Binding-site contacts:
Ligand atom C7 contacts residue THR162 of chain 1.B at 3.1 Å.
Ligand atom C5 contacts residue ASN160 of chain 1.B at 3.4 Å.
Ligand atom C8 contacts residue ASP163 of chain 1.B at 3.8 Å.
Ligand atom N2 contacts residue THR162 of chain 1.B at 3.6 Å (h-bond).
Ligand atom C7 contacts residue ASN160 of chain 1.B at 4.0 Å.
Ligand atom C2 contacts residue THR162 of chain 1.B at 3.3 Å.
Ligand atom N2 contacts residue ASP163 of chain 1.B at 4.2 Å.
Ligand atom C7 contacts residue ASP163 of chain 1.B at 4.0 Å.
Ligand atom C8 contacts residue THR162 of chain 1.B at 4.3 Å.
Ligand atom C2 contacts residue ASN160 of chain 1.B at 2.4 Å.
Ligand atom O6 contacts residue ASN160 of chain 1.B at 4.5 Å.
Ligand atom N2 contacts residue ASN160 of chain 1.B at 3.4 Å (h-bond).
Ligand atom O7 contacts residue THR162 of chain 1.B at 2.4 Å (h-bond).
Ligand atom C4 contacts residue ASN160 of chain 1.B at 3.5 Å.
Ligand atom O5 contacts residue ASN160 of chain 1.B at 2.5 Å (h-bond).
Ligand atom O7 contacts residue ASN160 of chain 1.B at 3.8 Å.
Ligand atom O7 contacts residue ASP163 of chain 1.B at 3.8 Å.
Ligand atom C1 contacts residue THR162 of chain 1.B at 3.3 Å.
Ligand atom C6 contacts residue ASN160 of chain 1.B at 4.0 Å.
Ligand atom C1 contacts residue ASN160 of chain 1.B at 1.4 Å.
Ligand atom C3 contacts residue ASN160 of chain 1.B at 3.5 Å.

Sequence of chain 1.B:
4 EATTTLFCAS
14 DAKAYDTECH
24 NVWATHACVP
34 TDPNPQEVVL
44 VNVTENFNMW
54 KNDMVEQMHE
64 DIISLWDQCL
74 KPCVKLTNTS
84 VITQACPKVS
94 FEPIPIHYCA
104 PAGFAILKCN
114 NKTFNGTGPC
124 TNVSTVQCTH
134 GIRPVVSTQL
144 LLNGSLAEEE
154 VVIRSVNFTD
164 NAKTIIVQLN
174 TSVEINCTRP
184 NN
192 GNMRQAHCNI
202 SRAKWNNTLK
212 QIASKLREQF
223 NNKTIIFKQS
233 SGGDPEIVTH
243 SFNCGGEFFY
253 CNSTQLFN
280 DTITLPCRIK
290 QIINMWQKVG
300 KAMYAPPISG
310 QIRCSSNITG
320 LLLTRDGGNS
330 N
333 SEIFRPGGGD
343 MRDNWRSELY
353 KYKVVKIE

The protein below binds the small molecule below.
Small molecule (SMILES): CC(=O)N[C@@H]1[C@@H](O)[C@H](O)[C@@H](CO)O[C@H]1O